Binding-site contacts:
Ligand atom O5 contacts residue SER834 of chain 1.B at 3.1 Å (h-bond).
Ligand atom C7 contacts residue ASN832 of chain 1.B at 3.5 Å.
Ligand atom C5 contacts residue SER834 of chain 1.B at 3.4 Å.
Ligand atom N2 contacts residue ASN832 of chain 1.B at 2.8 Å (h-bond).
Ligand atom C6 contacts residue GLN835 of chain 1.B at 3.6 Å.
Ligand atom O7 contacts residue ASN832 of chain 1.B at 3.4 Å (h-bond).
Ligand atom C2 contacts residue ASN832 of chain 1.B at 2.4 Å.
Ligand atom O5 contacts residue ASN832 of chain 1.B at 2.4 Å (h-bond).
Ligand atom C5 contacts residue ASN832 of chain 1.B at 3.7 Å.
Ligand atom C8 contacts residue ASN832 of chain 1.B at 4.5 Å.
Ligand atom C5 contacts residue GLN835 of chain 1.B at 4.4 Å.
Ligand atom C4 contacts residue ASN832 of chain 1.B at 4.2 Å.
Ligand atom C1 contacts residue SER834 of chain 1.B at 3.6 Å.
Ligand atom C3 contacts residue ASN832 of chain 1.B at 3.8 Å.
Ligand atom C6 contacts residue SER834 of chain 1.B at 3.6 Å.
Ligand atom C1 contacts residue ASN832 of chain 1.B at 1.4 Å.

Sequence of chain 1.B:
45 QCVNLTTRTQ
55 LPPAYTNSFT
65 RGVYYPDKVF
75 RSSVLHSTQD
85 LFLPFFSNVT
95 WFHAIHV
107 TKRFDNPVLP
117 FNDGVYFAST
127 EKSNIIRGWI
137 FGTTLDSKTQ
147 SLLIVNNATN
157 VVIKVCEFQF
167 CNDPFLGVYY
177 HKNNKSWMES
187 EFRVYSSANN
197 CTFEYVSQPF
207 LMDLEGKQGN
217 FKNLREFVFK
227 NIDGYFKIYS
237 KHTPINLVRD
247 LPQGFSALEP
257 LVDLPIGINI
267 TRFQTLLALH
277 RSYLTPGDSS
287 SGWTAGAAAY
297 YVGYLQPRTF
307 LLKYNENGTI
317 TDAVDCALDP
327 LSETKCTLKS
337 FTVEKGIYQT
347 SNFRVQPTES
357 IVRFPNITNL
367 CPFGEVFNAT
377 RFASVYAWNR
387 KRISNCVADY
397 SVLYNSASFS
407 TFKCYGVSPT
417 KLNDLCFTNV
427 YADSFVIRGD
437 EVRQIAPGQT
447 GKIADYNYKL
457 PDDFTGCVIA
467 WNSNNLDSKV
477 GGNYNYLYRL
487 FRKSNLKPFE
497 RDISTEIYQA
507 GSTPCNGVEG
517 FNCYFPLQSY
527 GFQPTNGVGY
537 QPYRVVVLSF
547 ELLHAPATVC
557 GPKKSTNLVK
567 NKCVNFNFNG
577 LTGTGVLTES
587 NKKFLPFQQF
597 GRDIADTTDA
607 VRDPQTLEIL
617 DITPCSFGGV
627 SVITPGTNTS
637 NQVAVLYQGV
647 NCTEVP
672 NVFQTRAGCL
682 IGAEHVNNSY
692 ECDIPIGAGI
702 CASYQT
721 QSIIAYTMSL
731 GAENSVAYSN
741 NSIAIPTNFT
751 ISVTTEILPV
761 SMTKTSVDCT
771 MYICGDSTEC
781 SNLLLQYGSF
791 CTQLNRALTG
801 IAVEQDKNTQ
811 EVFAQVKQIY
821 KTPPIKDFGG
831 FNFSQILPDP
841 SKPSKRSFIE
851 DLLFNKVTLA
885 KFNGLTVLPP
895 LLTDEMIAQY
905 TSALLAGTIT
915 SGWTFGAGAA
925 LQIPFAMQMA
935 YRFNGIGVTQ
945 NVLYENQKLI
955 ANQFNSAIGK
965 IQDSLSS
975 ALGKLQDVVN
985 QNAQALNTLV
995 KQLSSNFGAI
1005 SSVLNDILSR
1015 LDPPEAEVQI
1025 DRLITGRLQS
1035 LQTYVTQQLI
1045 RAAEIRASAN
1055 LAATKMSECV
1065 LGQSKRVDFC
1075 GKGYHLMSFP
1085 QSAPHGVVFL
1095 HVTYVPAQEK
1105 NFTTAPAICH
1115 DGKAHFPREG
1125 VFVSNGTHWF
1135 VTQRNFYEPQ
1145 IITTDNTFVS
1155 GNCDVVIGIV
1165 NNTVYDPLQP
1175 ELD

A protein and the small-molecule ligand that binds it are described below.
Small molecule (SMILES): CC(=O)N[C@@H]1[C@@H](O)[C@H](O)[C@@H](CO)O[C@H]1O